Binding-site contacts:
Ligand atom CH2 contacts residue LYS330 of chain 1.B at 3.6 Å.
Ligand atom CE2 contacts residue LYS330 of chain 1.B at 3.5 Å.
Ligand atom CA contacts residue HIS214 of chain 1.B at 4.2 Å.
Ligand atom CD1 contacts residue LYS330 of chain 1.B at 4.0 Å.
Ligand atom CE3 contacts residue TRP95 of chain 1.B at 3.9 Å (hydrophobic).
Ligand atom CE2 contacts residue VAL125 of chain 1.A at 3.8 Å (hydrophobic).
Ligand atom CZ3 contacts residue PRO105 of chain 1.B at 4.0 Å (hydrophobic).
Ligand atom CH2 contacts residue HIS329 of chain 1.B at 3.6 Å.
Ligand atom CZ3 contacts residue TRP95 of chain 1.B at 3.9 Å (hydrophobic).
Ligand atom NE1 contacts residue LYS330 of chain 1.B at 3.9 Å.
Ligand atom CH2 contacts residue LEU336 of chain 1.B at 4.1 Å (hydrophobic).
Ligand atom CE3 contacts residue PHE104 of chain 1.B at 3.2 Å (hydrophobic).
Ligand atom N1 contacts residue TYR359 of chain 1.A at 1.3 Å (h-bond).
Ligand atom CZ2 contacts residue HIS329 of chain 1.B at 3.7 Å.
Ligand atom CB contacts residue TYR359 of chain 1.A at 3.8 Å (hydrophobic).
Ligand atom CB contacts residue PLP1 of chain 1.J at 3.8 Å.
Ligand atom CD2 contacts residue PLP1 of chain 1.J at 4.0 Å.
Ligand atom CZ3 contacts residue VAL125 of chain 1.A at 4.0 Å (hydrophobic).
Ligand atom CZ3 contacts residue LYS330 of chain 1.B at 3.7 Å.
Ligand atom CZ3 contacts residue PHE104 of chain 1.B at 3.2 Å (hydrophobic).
Ligand atom N1 contacts residue THR273 of chain 1.B at 4.1 Å.
Ligand atom CZ2 contacts residue VAL125 of chain 1.A at 3.9 Å (hydrophobic).
Ligand atom CB contacts residue PHE127 of chain 1.A at 3.6 Å (hydrophobic).
Ligand atom CA contacts residue VAL380 of chain 1.A at 4.1 Å (hydrophobic).
Ligand atom N1 contacts residue HIS214 of chain 1.B at 3.6 Å (h-bond).
Ligand atom CH2 contacts residue VAL125 of chain 1.A at 3.6 Å (hydrophobic).
Ligand atom CE3 contacts residue LYS330 of chain 1.B at 3.7 Å.
Ligand atom CD1 contacts residue PLP1 of chain 1.J at 3.4 Å.
Ligand atom NE1 contacts residue PLP1 of chain 1.J at 3.5 Å (h-bond).
Ligand atom CD1 contacts residue GLY381 of chain 1.A at 4.1 Å.
Ligand atom NE1 contacts residue VAL125 of chain 1.A at 3.9 Å.
Ligand atom CA contacts residue TYR359 of chain 1.A at 2.6 Å (hydrophobic).
Ligand atom CG contacts residue PHE127 of chain 1.A at 3.7 Å (hydrophobic).
Ligand atom NE1 contacts residue GLY381 of chain 1.A at 3.7 Å.
Ligand atom CD2 contacts residue LYS330 of chain 1.B at 3.4 Å.
Ligand atom CZ2 contacts residue LYS330 of chain 1.B at 3.9 Å.
Ligand atom CA contacts residue PLP1 of chain 1.J at 3.5 Å.
Ligand atom CG contacts residue PLP1 of chain 1.J at 3.5 Å.
Ligand atom CG contacts residue LYS330 of chain 1.B at 3.7 Å.
Ligand atom CD1 contacts residue PHE127 of chain 1.A at 3.9 Å (hydrophobic).

Sequence of chain 1.A:
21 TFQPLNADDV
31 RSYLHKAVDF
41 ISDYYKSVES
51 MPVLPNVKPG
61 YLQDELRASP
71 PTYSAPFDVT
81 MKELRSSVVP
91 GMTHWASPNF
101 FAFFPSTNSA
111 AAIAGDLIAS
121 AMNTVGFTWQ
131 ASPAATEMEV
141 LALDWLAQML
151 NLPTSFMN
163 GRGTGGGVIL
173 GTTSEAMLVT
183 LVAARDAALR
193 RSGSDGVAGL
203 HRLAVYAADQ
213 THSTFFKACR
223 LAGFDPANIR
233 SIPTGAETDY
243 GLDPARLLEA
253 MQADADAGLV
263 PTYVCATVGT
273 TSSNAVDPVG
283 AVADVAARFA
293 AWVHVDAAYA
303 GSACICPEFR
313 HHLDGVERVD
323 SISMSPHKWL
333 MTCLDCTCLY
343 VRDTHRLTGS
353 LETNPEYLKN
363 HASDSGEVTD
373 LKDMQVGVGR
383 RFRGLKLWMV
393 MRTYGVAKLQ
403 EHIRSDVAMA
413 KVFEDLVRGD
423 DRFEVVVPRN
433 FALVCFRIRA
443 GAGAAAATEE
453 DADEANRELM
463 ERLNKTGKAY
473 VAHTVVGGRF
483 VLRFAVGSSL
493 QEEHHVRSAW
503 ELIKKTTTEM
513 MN

A protein and the small-molecule ligand that binds it are described below.
Small molecule (SMILES): NCCc1c[nH]c2ccccc12

Sequence of chain 1.B:
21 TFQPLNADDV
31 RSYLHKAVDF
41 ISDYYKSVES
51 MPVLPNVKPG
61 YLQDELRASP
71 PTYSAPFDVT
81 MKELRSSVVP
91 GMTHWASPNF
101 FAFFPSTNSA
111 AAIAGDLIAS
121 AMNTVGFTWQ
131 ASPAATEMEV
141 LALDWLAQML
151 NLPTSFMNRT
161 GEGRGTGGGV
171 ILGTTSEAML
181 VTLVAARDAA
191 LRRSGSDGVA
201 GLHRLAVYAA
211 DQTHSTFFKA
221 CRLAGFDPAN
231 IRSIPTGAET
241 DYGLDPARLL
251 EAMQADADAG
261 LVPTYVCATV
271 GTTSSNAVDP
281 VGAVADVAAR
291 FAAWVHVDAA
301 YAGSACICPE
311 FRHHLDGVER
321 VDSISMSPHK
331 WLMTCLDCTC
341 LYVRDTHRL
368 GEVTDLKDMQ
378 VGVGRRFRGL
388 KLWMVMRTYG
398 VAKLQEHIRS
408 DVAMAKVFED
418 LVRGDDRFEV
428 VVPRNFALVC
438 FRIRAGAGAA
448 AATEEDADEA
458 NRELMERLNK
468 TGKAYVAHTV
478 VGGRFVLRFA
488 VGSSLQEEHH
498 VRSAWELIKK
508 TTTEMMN